A protein and the small-molecule ligand that binds it are described below.
Small molecule (SMILES): Fc1ccc(CSc2nnc[nH]2)cc1

Binding-site contacts:
Ligand atom N3 contacts residue GLU272 of chain 2.A at 3.4 Å (salt-bridge).
Ligand atom C5 contacts residue HIS117 of chain 2.A at 3.7 Å.
Ligand atom N2 contacts residue GLU241 of chain 2.A at 3.1 Å (salt-bridge).
Ligand atom C4 contacts residue HIS117 of chain 2.A at 3.7 Å.
Ligand atom C4 contacts residue TRP258 of chain 2.A at 3.9 Å (hydrophobic).
Ligand atom C6 contacts residue NI1 of chain 2.D at 3.4 Å.
Ligand atom C7 contacts residue THR97 of chain 2.A at 3.5 Å.
Ligand atom C8 contacts residue NI1 of chain 2.C at 3.0 Å.
Ligand atom N1 contacts residue NI1 of chain 2.D at 2.0 Å (h-bond).
Ligand atom C8 contacts residue NI1 of chain 2.D at 2.9 Å.
Ligand atom N2 contacts residue ASP145 of chain 2.A at 3.0 Å (salt-bridge).
Ligand atom N2 contacts residue HIS208 of chain 2.A at 3.2 Å (h-bond).
Ligand atom C9 contacts residue NI1 of chain 2.B at 3.1 Å.
Ligand atom C3 contacts residue TRP258 of chain 2.A at 3.6 Å (hydrophobic).
Ligand atom C2 contacts residue CYS108 of chain 2.A at 3.6 Å (hydrophobic).
Ligand atom C6 contacts residue HIS117 of chain 2.A at 3.8 Å.
Ligand atom C5 contacts residue TYR100 of chain 2.A at 3.7 Å (hydrophobic).
Ligand atom N3 contacts residue ASP145 of chain 2.A at 3.3 Å (salt-bridge).
Ligand atom C2 contacts residue HIS117 of chain 2.A at 3.9 Å.
Ligand atom C8 contacts residue HIS208 of chain 2.A at 3.6 Å.
Ligand atom F contacts residue TYR100 of chain 2.A at 3.2 Å.
Ligand atom N3 contacts residue ASP134 of chain 2.A at 3.0 Å (salt-bridge).
Ligand atom N2 contacts residue NI1 of chain 2.C at 2.0 Å (h-bond).
Ligand atom S contacts residue CYS108 of chain 2.A at 3.7 Å.
Ligand atom C8 contacts residue GLU241 of chain 2.A at 3.1 Å.
Ligand atom N1 contacts residue HIS117 of chain 2.A at 3.8 Å.
Ligand atom N2 contacts residue NI1 of chain 2.B at 2.8 Å (h-bond).
Ligand atom N2 contacts residue GLU272 of chain 2.A at 3.4 Å (salt-bridge).
Ligand atom S contacts residue NI1 of chain 2.B at 3.9 Å.
Ligand atom N3 contacts residue NI1 of chain 2.C at 3.0 Å (h-bond).
Ligand atom C9 contacts residue NI1 of chain 2.D at 3.1 Å.
Ligand atom S contacts residue ASP134 of chain 2.A at 3.3 Å (salt-bridge).
Ligand atom C3 contacts residue HIS117 of chain 2.A at 3.9 Å.
Ligand atom C5 contacts residue NI1 of chain 2.D at 3.6 Å.
Ligand atom C9 contacts residue ASP134 of chain 2.A at 3.2 Å.
Ligand atom N3 contacts residue NI1 of chain 2.B at 1.9 Å (h-bond).
Ligand atom S contacts residue NI1 of chain 2.D at 3.7 Å.
Ligand atom F contacts residue TRP258 of chain 2.A at 3.3 Å.
Ligand atom C4 contacts residue TYR100 of chain 2.A at 3.5 Å (hydrophobic).
Ligand atom C7 contacts residue CYS108 of chain 2.A at 3.7 Å (hydrophobic).

Sequence of chain 2.A:
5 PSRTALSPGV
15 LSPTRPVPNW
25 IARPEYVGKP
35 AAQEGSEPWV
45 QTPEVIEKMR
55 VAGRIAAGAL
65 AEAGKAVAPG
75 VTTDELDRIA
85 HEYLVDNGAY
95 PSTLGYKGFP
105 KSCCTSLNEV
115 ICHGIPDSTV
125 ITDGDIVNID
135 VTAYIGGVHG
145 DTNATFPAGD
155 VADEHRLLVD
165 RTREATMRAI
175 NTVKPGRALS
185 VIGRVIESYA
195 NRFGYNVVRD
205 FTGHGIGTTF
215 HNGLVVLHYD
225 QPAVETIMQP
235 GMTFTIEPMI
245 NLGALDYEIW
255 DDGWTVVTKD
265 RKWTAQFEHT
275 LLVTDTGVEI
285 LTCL